Sequence of chain 1.J:
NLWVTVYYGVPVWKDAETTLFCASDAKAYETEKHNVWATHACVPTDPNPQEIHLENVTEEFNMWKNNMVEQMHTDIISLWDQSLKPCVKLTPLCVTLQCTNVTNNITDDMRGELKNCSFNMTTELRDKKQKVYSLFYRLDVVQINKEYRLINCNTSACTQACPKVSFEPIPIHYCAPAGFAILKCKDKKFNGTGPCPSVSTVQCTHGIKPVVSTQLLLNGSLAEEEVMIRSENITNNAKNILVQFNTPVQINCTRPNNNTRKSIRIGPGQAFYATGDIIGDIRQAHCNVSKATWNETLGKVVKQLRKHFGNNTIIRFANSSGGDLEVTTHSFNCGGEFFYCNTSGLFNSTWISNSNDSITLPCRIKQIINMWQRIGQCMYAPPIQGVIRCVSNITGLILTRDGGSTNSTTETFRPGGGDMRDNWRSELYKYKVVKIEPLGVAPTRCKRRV

Binding-site contacts:
Ligand atom N2 contacts residue ASN416 of chain 1.J at 3.0 Å (h-bond).
Ligand atom C8 contacts residue GLN263 of chain 1.J at 4.0 Å.
Ligand atom C5 contacts residue ASN416 of chain 1.J at 3.6 Å.
Ligand atom C7 contacts residue PRO261 of chain 1.J at 4.3 Å (hydrophobic).
Ligand atom N2 contacts residue GLN263 of chain 1.J at 4.3 Å.
Ligand atom C1 contacts residue ASN416 of chain 1.J at 1.4 Å.
Ligand atom O5 contacts residue ASN416 of chain 1.J at 2.4 Å (h-bond).
Ligand atom O6 contacts residue ASN416 of chain 1.J at 4.2 Å.
Ligand atom O7 contacts residue GLN263 of chain 1.J at 2.5 Å (h-bond).
Ligand atom C4 contacts residue ASN416 of chain 1.J at 4.3 Å.
Ligand atom C7 contacts residue GLN263 of chain 1.J at 3.4 Å.
Ligand atom N2 contacts residue PRO261 of chain 1.J at 3.7 Å.
Ligand atom C2 contacts residue PRO261 of chain 1.J at 4.4 Å (hydrophobic).
Ligand atom C2 contacts residue ASN416 of chain 1.J at 2.6 Å.
Ligand atom C1 contacts residue PRO261 of chain 1.J at 4.2 Å (hydrophobic).
Ligand atom C3 contacts residue ASN416 of chain 1.J at 3.8 Å.
Ligand atom C6 contacts residue ASN416 of chain 1.J at 4.5 Å.
Ligand atom C7 contacts residue ASN416 of chain 1.J at 4.0 Å.
Ligand atom C8 contacts residue PRO261 of chain 1.J at 3.3 Å (hydrophobic).

The protein below binds the small molecule below.
Small molecule (SMILES): CC(=O)N[C@H]1[C@H](O[C@H]2[C@H](O)[C@@H](NC(C)=O)CO[C@@H]2CO)O[C@H](CO)[C@@H](O)[C@@H]1O